A small-molecule ligand and the protein it binds are described below.
Small molecule (SMILES): CC(=O)N[C@H]1[C@H](O[C@H]2[C@H](O)[C@@H](NC(C)=O)CO[C@@H]2CO)O[C@H](CO)[C@@H](O)[C@@H]1O

Sequence of chain 17.L:
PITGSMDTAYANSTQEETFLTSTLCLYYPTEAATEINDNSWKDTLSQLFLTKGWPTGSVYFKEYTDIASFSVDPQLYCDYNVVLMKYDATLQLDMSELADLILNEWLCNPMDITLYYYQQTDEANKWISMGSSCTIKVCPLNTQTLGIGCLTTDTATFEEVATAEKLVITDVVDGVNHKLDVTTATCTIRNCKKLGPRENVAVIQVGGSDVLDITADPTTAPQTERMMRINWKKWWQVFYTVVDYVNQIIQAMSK

Binding-site contacts:
Ligand atom C5 contacts residue ASN12 of chain 17.L at 4.0 Å.
Ligand atom C2 contacts residue ASN12 of chain 17.L at 3.2 Å.
Ligand atom N2 contacts residue ASN12 of chain 17.L at 3.8 Å.
Ligand atom O7 contacts residue ASN12 of chain 17.L at 3.7 Å.
Ligand atom C1 contacts residue ASN12 of chain 17.L at 2.1 Å.
Ligand atom C7 contacts residue ASN12 of chain 17.L at 3.9 Å.
Ligand atom O5 contacts residue ASN12 of chain 17.L at 2.6 Å (h-bond).